Sequence of chain 1.D:
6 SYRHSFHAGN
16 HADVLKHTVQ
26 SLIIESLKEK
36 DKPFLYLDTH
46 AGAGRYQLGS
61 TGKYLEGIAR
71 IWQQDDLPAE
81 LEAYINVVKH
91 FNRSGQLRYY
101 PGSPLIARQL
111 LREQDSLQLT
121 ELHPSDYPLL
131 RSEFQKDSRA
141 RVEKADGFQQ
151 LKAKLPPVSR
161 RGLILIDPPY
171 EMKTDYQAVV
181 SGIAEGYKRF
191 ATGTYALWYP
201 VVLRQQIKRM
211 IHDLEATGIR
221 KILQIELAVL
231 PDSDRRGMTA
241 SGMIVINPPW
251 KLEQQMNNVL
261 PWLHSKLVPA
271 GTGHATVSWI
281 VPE

Binding-site contacts:
Ligand atom O6 contacts residue ASP167 of chain 1.D at 3.2 Å (salt-bridge).
Ligand atom C17 contacts residue SER103 of chain 1.D at 3.1 Å.
Ligand atom N5 contacts residue GLU121 of chain 1.D at 3.7 Å.
Ligand atom N5 contacts residue ASP126 of chain 1.D at 3.8 Å.
Ligand atom O6 contacts residue SER103 of chain 1.D at 3.1 Å (h-bond).
Ligand atom N7 contacts residue ASP43 of chain 1.D at 3.7 Å.
Ligand atom O5 contacts residue GLY102 of chain 1.D at 3.3 Å.
Ligand atom C17 contacts residue ASP167 of chain 1.D at 3.5 Å.
Ligand atom C15 contacts residue HIS45 of chain 1.D at 3.1 Å.
Ligand atom O9 contacts residue ASP18 of chain 1.D at 2.7 Å (salt-bridge).
Ligand atom C18 contacts residue ASP167 of chain 1.D at 3.7 Å.
Ligand atom C20 contacts residue ASP18 of chain 1.D at 3.3 Å.
Ligand atom N7 contacts residue ASP167 of chain 1.D at 2.6 Å (salt-bridge).
Ligand atom C13 contacts residue TYR51 of chain 1.D at 3.8 Å (hydrophobic).
Ligand atom O9 contacts residue ALA13 of chain 1.D at 3.5 Å.
Ligand atom C20 contacts residue LYS21 of chain 1.D at 3.7 Å.
Ligand atom O5 contacts residue SER103 of chain 1.D at 3.2 Å (h-bond).
Ligand atom C16 contacts residue ALA46 of chain 1.D at 3.3 Å (hydrophobic).
Ligand atom C21 contacts residue ASP18 of chain 1.D at 3.1 Å.
Ligand atom O6 contacts residue LYS21 of chain 1.D at 3.3 Å (salt-bridge).
Ligand atom N7 contacts residue SER103 of chain 1.D at 2.9 Å (h-bond).
Ligand atom C17 contacts residue ALA46 of chain 1.D at 3.2 Å (hydrophobic).
Ligand atom C6 contacts residue PRO169 of chain 1.D at 3.4 Å (hydrophobic).
Ligand atom C17 contacts residue HIS45 of chain 1.D at 3.4 Å.
Ligand atom O8 contacts residue ASP18 of chain 1.D at 2.6 Å (salt-bridge).
Ligand atom N9 contacts residue HIS12 of chain 1.D at 3.3 Å.
Ligand atom N3 contacts residue HIS123 of chain 1.D at 3.5 Å (h-bond).
Ligand atom C16 contacts residue HIS45 of chain 1.D at 3.3 Å.
Ligand atom C25 contacts residue HIS12 of chain 1.D at 3.4 Å.
Ligand atom C9 contacts residue HIS123 of chain 1.D at 3.3 Å.
Ligand atom O6 contacts residue HIS22 of chain 1.D at 2.9 Å (h-bond).
Ligand atom C10 contacts residue HIS123 of chain 1.D at 3.6 Å.
Ligand atom N7 contacts residue HIS45 of chain 1.D at 3.0 Å (h-bond).
Ligand atom C11 contacts residue ASP126 of chain 1.D at 3.4 Å.
Ligand atom C18 contacts residue SER103 of chain 1.D at 3.1 Å.
Ligand atom C15 contacts residue ASP167 of chain 1.D at 3.3 Å.
Ligand atom N4 contacts residue HIS123 of chain 1.D at 3.3 Å (h-bond).
Ligand atom C24 contacts residue HIS12 of chain 1.D at 3.6 Å.
Ligand atom C16 contacts residue GLY47 of chain 1.D at 3.7 Å.
Ligand atom O8 contacts residue LYS21 of chain 1.D at 3.0 Å (salt-bridge).

A small-molecule ligand and the protein it binds are described below.
Small molecule (SMILES): Nc1ncnc2c1ncn2[C@@H]1O[C@@H](CN(CCCNc2ncnc3c2ncn3[C@H]2O[C@@H](CO)[C@@H](O)[C@H]2O)CC[C@H](N)C(=O)O)[C@@H](O)[C@H]1O